This small molecule binds to this protein.
Small molecule (SMILES): CC(C)[C@H](NC(=O)N[C@H](C(=O)N[C@H]1/C=C/CCNC(=O)C=C[C@H](C(C)C)NC1=O)C(C)C)C(=O)O

Binding-site contacts:
Ligand atom C13 contacts residue ASP125 of chain 1.I at 3.8 Å.
Ligand atom C14 contacts residue SER20 of chain 1.H at 3.9 Å.
Ligand atom C14 contacts residue THR21 of chain 1.H at 3.9 Å.
Ligand atom O2 contacts residue GLN22 of chain 1.H at 3.1 Å (h-bond).
Ligand atom C5 contacts residue THR48 of chain 1.H at 3.7 Å.
Ligand atom C8 contacts residue ASP125 of chain 1.I at 3.7 Å.
Ligand atom C13 contacts residue GLN22 of chain 1.H at 3.9 Å.
Ligand atom C6 contacts residue LEU126 of chain 1.I at 2.9 Å (hydrophobic).
Ligand atom O20 contacts residue SER20 of chain 1.H at 3.8 Å.
Ligand atom C28 contacts residue THR1 of chain 1.H at 3.5 Å.
Ligand atom O16 contacts residue ALA49 of chain 1.H at 3.1 Å (h-bond).
Ligand atom C28 contacts residue GLY47 of chain 1.H at 3.8 Å.
Ligand atom C25 contacts residue LYS33 of chain 1.H at 3.8 Å.
Ligand atom N21 contacts residue THR1 of chain 1.H at 3.7 Å.
Ligand atom C24 contacts residue GLY47 of chain 1.H at 3.4 Å.
Ligand atom C27 contacts residue THR1 of chain 1.H at 2.5 Å.
Ligand atom C11 contacts residue THR21 of chain 1.H at 3.8 Å.
Ligand atom N7 contacts residue ASP125 of chain 1.I at 3.4 Å (salt-bridge).
Ligand atom N21 contacts residue GLY47 of chain 1.H at 2.9 Å (h-bond).
Ligand atom C4 contacts residue LEU126 of chain 1.I at 3.9 Å (hydrophobic).
Ligand atom O20 contacts residue THR21 of chain 1.H at 3.3 Å (h-bond).
Ligand atom C24 contacts residue THR1 of chain 1.H at 3.9 Å.
Ligand atom O2 contacts residue LEU126 of chain 1.I at 3.8 Å.
Ligand atom C24 contacts residue ALA46 of chain 1.H at 3.6 Å (hydrophobic).
Ligand atom C19 contacts residue GLY47 of chain 1.H at 3.5 Å.
Ligand atom C11 contacts residue GLN22 of chain 1.H at 3.9 Å.
Ligand atom C23 contacts residue THR1 of chain 1.H at 2.9 Å.
Ligand atom C18 contacts residue GLY47 of chain 1.H at 3.2 Å.
Ligand atom C6 contacts residue ILE127 of chain 1.I at 3.7 Å (hydrophobic).
Ligand atom C26 contacts residue THR1 of chain 1.H at 1.4 Å.
Ligand atom C23 contacts residue LYS33 of chain 1.H at 3.8 Å.
Ligand atom C34 contacts residue GLY47 of chain 1.H at 3.0 Å.
Ligand atom O29 contacts residue THR1 of chain 1.H at 3.4 Å.
Ligand atom N36 contacts residue ASP125 of chain 1.I at 3.1 Å (salt-bridge).
Ligand atom C24 contacts residue GLY45 of chain 1.H at 3.5 Å.
Ligand atom C12 contacts residue ASP125 of chain 1.I at 3.9 Å.
Ligand atom C22 contacts residue THR1 of chain 1.H at 2.4 Å.
Ligand atom O29 contacts residue ALA46 of chain 1.H at 3.8 Å.
Ligand atom N17 contacts residue THR21 of chain 1.H at 3.1 Å (h-bond).
Ligand atom O29 contacts residue GLY47 of chain 1.H at 3.2 Å (h-bond).

Sequence of chain 1.H:
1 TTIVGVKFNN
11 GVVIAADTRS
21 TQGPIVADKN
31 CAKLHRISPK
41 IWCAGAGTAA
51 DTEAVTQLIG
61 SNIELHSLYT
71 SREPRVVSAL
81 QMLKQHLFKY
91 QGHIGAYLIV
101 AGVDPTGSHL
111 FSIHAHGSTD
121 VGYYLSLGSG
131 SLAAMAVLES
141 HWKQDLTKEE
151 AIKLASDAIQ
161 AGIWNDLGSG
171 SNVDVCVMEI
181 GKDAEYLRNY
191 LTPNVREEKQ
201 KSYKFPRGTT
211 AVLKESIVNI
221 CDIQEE

Sequence of chain 1.I:
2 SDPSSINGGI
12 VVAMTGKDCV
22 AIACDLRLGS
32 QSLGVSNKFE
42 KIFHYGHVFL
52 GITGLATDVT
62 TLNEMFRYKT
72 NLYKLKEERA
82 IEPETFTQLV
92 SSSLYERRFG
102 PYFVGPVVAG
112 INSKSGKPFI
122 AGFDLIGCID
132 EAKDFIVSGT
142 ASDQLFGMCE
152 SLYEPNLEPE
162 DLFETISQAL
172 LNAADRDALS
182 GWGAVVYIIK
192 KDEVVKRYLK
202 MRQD